A small-molecule ligand and the protein it binds are described below.
Small molecule (SMILES): Nc1ncnc2c1ncn2[C@H]1C[C@H](O)[C@@H](CO[P](=O)(O)O[P](=O)(O)OP(=O)(O)O)O1

Binding-site contacts:
Ligand atom C6 contacts residue PHE87 of chain 1.B at 3.4 Å (hydrophobic).
Ligand atom PB contacts residue MG1 of chain 1.I at 3.3 Å.
Ligand atom O1A contacts residue LYS14 of chain 1.B at 2.8 Å (salt-bridge).
Ligand atom O3G contacts residue GLY13 of chain 1.B at 3.0 Å (h-bond).
Ligand atom O5' contacts residue GLU32 of chain 1.B at 3.2 Å (salt-bridge).
Ligand atom O1G contacts residue LYS14 of chain 1.B at 3.4 Å (salt-bridge).
Ligand atom O3' contacts residue GLU151 of chain 1.B at 2.5 Å (salt-bridge).
Ligand atom PG contacts residue MG1 of chain 1.I at 3.5 Å.
Ligand atom C5' contacts residue ARG79 of chain 1.B at 3.0 Å.
Ligand atom O2A contacts residue MG1 of chain 1.I at 2.1 Å.
Ligand atom PA contacts residue ARG79 of chain 1.B at 3.5 Å.
Ligand atom N7 contacts residue ARG62 of chain 1.B at 3.5 Å (salt-bridge).
Ligand atom O1G contacts residue GLY13 of chain 1.B at 3.4 Å.
Ligand atom O1G contacts residue SER15 of chain 1.B at 3.0 Å (h-bond).
Ligand atom C5' contacts residue GLU32 of chain 1.B at 3.3 Å.
Ligand atom O1B contacts residue MG1 of chain 1.I at 2.1 Å.
Ligand atom O3B contacts residue SER15 of chain 1.B at 3.4 Å (h-bond).
Ligand atom C2 contacts residue TYR43 of chain 1.B at 3.3 Å (hydrophobic).
Ligand atom N6 contacts residue ASP84 of chain 1.B at 2.8 Å (salt-bridge).
Ligand atom O3A contacts residue LYS14 of chain 1.B at 3.1 Å (salt-bridge).
Ligand atom O2A contacts residue VAL10 of chain 1.B at 3.4 Å.
Ligand atom N6 contacts residue PHE87 of chain 1.B at 3.5 Å.
Ligand atom O3' contacts residue TYR44 of chain 1.B at 3.0 Å (h-bond).
Ligand atom O3' contacts residue PHE40 of chain 1.B at 3.2 Å.
Ligand atom O1A contacts residue ARG79 of chain 1.B at 2.8 Å (salt-bridge).
Ligand atom O1A contacts residue VAL10 of chain 1.B at 3.5 Å.
Ligand atom O2G contacts residue GLY11 of chain 1.B at 3.0 Å (h-bond).
Ligand atom C3' contacts residue GLU151 of chain 1.B at 3.4 Å.
Ligand atom C2' contacts residue TYR44 of chain 1.B at 3.1 Å (hydrophobic).
Ligand atom N3 contacts residue MET54 of chain 1.B at 3.3 Å.
Ligand atom PA contacts residue LYS14 of chain 1.B at 3.5 Å.
Ligand atom O2G contacts residue MG1 of chain 1.I at 2.2 Å.
Ligand atom PA contacts residue MG1 of chain 1.I at 3.4 Å.
Ligand atom PG contacts residue LYS14 of chain 1.B at 3.5 Å.
Ligand atom O3G contacts residue ALA12 of chain 1.B at 3.5 Å (h-bond).
Ligand atom N1 contacts residue PHE87 of chain 1.B at 3.4 Å.
Ligand atom O4' contacts residue PHE40 of chain 1.B at 3.3 Å.
Ligand atom O5' contacts residue ARG79 of chain 1.B at 3.2 Å (salt-bridge).
Ligand atom O3G contacts residue LYS14 of chain 1.B at 2.7 Å (salt-bridge).
Ligand atom O2B contacts residue ASP78 of chain 1.B at 2.6 Å (salt-bridge).

Sequence of chain 1.B:
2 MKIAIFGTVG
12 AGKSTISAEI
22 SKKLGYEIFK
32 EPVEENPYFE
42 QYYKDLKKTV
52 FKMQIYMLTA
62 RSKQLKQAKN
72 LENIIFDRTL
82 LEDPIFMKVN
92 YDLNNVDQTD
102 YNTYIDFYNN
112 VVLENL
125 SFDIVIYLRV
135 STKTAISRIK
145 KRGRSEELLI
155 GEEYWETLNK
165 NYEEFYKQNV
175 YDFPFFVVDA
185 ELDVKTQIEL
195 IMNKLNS